Sequence of chain 1.H:
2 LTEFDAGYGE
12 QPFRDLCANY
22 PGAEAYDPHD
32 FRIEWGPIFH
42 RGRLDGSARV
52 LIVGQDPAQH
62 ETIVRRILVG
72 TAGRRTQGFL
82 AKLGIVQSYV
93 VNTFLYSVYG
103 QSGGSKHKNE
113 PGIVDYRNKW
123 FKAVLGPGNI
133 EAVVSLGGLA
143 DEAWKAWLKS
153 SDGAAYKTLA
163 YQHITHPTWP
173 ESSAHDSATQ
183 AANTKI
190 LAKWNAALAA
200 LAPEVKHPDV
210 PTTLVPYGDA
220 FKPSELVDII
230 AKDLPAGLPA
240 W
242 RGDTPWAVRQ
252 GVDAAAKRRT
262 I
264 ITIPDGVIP

Binding-site contacts:
Ligand atom C5 contacts residue GLU62 of chain 1.H at 3.2 Å.
Ligand atom O2 contacts residue GLN56 of chain 1.H at 3.4 Å (h-bond).
Ligand atom C4 contacts residue ASP57 of chain 1.H at 3.0 Å.
Ligand atom C5 contacts residue LEU69 of chain 1.H at 3.9 Å (hydrophobic).
Ligand atom C2 contacts residue ASN94 of chain 1.H at 4.4 Å.
Ligand atom N3 contacts residue ASN94 of chain 1.H at 3.4 Å (h-bond).
Ligand atom O4 contacts residue GLU62 of chain 1.H at 3.3 Å.
Ligand atom C4 contacts residue PRO58 of chain 1.H at 3.6 Å (hydrophobic).
Ligand atom C2 contacts residue HIS168 of chain 1.H at 3.8 Å.
Ligand atom C4 contacts residue ASN94 of chain 1.H at 3.6 Å.
Ligand atom O2 contacts residue LEU69 of chain 1.H at 3.7 Å.
Ligand atom O2 contacts residue ASN94 of chain 1.H at 4.4 Å.
Ligand atom C6 contacts residue LEU69 of chain 1.H at 4.2 Å (hydrophobic).
Ligand atom C6 contacts residue ALA73 of chain 1.H at 4.3 Å (hydrophobic).
Ligand atom O4 contacts residue PRO58 of chain 1.H at 3.4 Å.
Ligand atom N3 contacts residue GLN56 of chain 1.H at 4.4 Å.
Ligand atom O4 contacts residue ASN94 of chain 1.H at 2.9 Å (h-bond).
Ligand atom O2 contacts residue GLY55 of chain 1.H at 4.4 Å.
Ligand atom N3 contacts residue LEU69 of chain 1.H at 3.3 Å.
Ligand atom N1 contacts residue ASP57 of chain 1.H at 3.2 Å (salt-bridge).
Ligand atom O4 contacts residue LEU69 of chain 1.H at 2.8 Å (h-bond).
Ligand atom C2 contacts residue GLN56 of chain 1.H at 4.3 Å.
Ligand atom O2 contacts residue ASP57 of chain 1.H at 3.8 Å.
Ligand atom C6 contacts residue GLU62 of chain 1.H at 4.0 Å.
Ligand atom C2 contacts residue LEU69 of chain 1.H at 3.4 Å (hydrophobic).
Ligand atom O4 contacts residue ILE68 of chain 1.H at 3.4 Å.
Ligand atom N1 contacts residue ALA73 of chain 1.H at 4.0 Å.
Ligand atom C5 contacts residue PRO58 of chain 1.H at 3.6 Å (hydrophobic).
Ligand atom N3 contacts residue PRO58 of chain 1.H at 4.3 Å.
Ligand atom O4 contacts residue ASP57 of chain 1.H at 3.7 Å.
Ligand atom O2 contacts residue HIS168 of chain 1.H at 3.0 Å (h-bond).
Ligand atom N3 contacts residue ASP57 of chain 1.H at 3.0 Å (salt-bridge).
Ligand atom C4 contacts residue GLU62 of chain 1.H at 3.9 Å.
Ligand atom C5 contacts residue ALA59 of chain 1.H at 3.9 Å (hydrophobic).
Ligand atom N1 contacts residue HIS168 of chain 1.H at 3.8 Å.
Ligand atom N1 contacts residue LEU69 of chain 1.H at 3.8 Å.
Ligand atom C5 contacts residue ASP57 of chain 1.H at 3.1 Å.
Ligand atom C6 contacts residue ASP57 of chain 1.H at 3.2 Å.
Ligand atom C4 contacts residue LEU69 of chain 1.H at 3.4 Å (hydrophobic).
Ligand atom C2 contacts residue ASP57 of chain 1.H at 3.1 Å.

A protein and the small-molecule ligand that binds it are described below.
Small molecule (SMILES): O=c1cc[nH]c(=O)[nH]1